Binding-site contacts:
Ligand atom O7 contacts residue SER103 of chain 1.A at 4.1 Å.
Ligand atom C8 contacts residue VAL95 of chain 1.A at 3.8 Å (hydrophobic).
Ligand atom O4 contacts residue TYR118 of chain 1.A at 3.7 Å.
Ligand atom C5 contacts residue SER103 of chain 1.A at 3.9 Å.
Ligand atom C5 contacts residue ASN101 of chain 1.A at 3.6 Å.
Ligand atom O7 contacts residue VAL95 of chain 1.A at 4.0 Å.
Ligand atom O3 contacts residue TYR118 of chain 1.A at 4.0 Å.
Ligand atom O7 contacts residue LYS116 of chain 1.A at 3.8 Å.
Ligand atom C8 contacts residue ASN101 of chain 1.A at 4.4 Å.
Ligand atom C6 contacts residue SER103 of chain 1.A at 3.8 Å.
Ligand atom N2 contacts residue ASN101 of chain 1.A at 2.9 Å (h-bond).
Ligand atom C4 contacts residue TYR118 of chain 1.A at 4.3 Å (hydrophobic).
Ligand atom O6 contacts residue SER103 of chain 1.A at 3.0 Å (h-bond).
Ligand atom C8 contacts residue TYR118 of chain 1.A at 3.6 Å (hydrophobic).
Ligand atom C3 contacts residue ASN101 of chain 1.A at 3.8 Å.
Ligand atom C3 contacts residue TYR118 of chain 1.A at 3.6 Å (hydrophobic).
Ligand atom C7 contacts residue TYR118 of chain 1.A at 4.1 Å (hydrophobic).
Ligand atom C8 contacts residue GLU261 of chain 1.A at 3.8 Å.
Ligand atom C7 contacts residue VAL95 of chain 1.A at 4.3 Å (hydrophobic).
Ligand atom C2 contacts residue TYR118 of chain 1.A at 4.0 Å (hydrophobic).
Ligand atom O5 contacts residue SER103 of chain 1.A at 4.2 Å.
Ligand atom C2 contacts residue ASN101 of chain 1.A at 2.5 Å.
Ligand atom C7 contacts residue ASN101 of chain 1.A at 3.4 Å.
Ligand atom C1 contacts residue TYR118 of chain 1.A at 3.8 Å (hydrophobic).
Ligand atom N2 contacts residue TYR118 of chain 1.A at 3.6 Å.
Ligand atom C1 contacts residue ASN101 of chain 1.A at 1.4 Å.
Ligand atom O7 contacts residue ASN101 of chain 1.A at 3.5 Å (h-bond).
Ligand atom C7 contacts residue LYS116 of chain 1.A at 4.3 Å.
Ligand atom C5 contacts residue TYR118 of chain 1.A at 4.1 Å (hydrophobic).
Ligand atom C4 contacts residue ASN101 of chain 1.A at 4.3 Å.
Ligand atom C8 contacts residue LYS116 of chain 1.A at 3.9 Å.
Ligand atom O5 contacts residue ASN101 of chain 1.A at 2.4 Å (h-bond).

This small molecule binds to this protein.
Small molecule (SMILES): CC(=O)N[C@H]1[C@H](O[C@H]2[C@H](O)[C@@H](NC(C)=O)CO[C@@H]2CO)O[C@H](CO)[C@@H](O)[C@@H]1O

Sequence of chain 1.A:
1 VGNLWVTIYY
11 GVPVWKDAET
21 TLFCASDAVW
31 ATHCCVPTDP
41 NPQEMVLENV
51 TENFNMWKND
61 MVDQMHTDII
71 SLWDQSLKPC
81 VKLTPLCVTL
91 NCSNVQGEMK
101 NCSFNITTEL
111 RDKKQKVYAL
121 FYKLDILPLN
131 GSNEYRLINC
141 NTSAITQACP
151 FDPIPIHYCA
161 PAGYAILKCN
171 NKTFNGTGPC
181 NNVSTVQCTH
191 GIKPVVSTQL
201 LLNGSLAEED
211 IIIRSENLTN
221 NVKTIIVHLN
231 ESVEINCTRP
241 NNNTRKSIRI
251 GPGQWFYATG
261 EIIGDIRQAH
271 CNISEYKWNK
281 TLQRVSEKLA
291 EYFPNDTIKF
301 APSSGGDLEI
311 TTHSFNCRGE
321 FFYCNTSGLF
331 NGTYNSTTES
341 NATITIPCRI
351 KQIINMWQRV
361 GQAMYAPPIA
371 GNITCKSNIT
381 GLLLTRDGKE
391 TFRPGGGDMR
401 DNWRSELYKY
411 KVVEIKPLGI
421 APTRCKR